Binding-site contacts:
Ligand atom O10 contacts residue HIS243 of chain 1.C at 2.9 Å (h-bond).
Ligand atom C5 contacts residue ASN134 of chain 1.C at 3.4 Å.
Ligand atom C3P contacts residue TYR160 of chain 1.C at 3.9 Å (hydrophobic).
Ligand atom O2 contacts residue TRP185 of chain 1.C at 3.0 Å (h-bond).
Ligand atom C11 contacts residue LEU36 of chain 1.C at 3.7 Å (hydrophobic).
Ligand atom C5 contacts residue LEU138 of chain 1.C at 4.0 Å (hydrophobic).
Ligand atom O4 contacts residue PRO190 of chain 1.C at 3.5 Å.
Ligand atom C3 contacts residue ILE193 of chain 1.C at 3.7 Å (hydrophobic).
Ligand atom C1 contacts residue ALA105 of chain 1.C at 3.9 Å (hydrophobic).
Ligand atom O6P contacts residue LEU138 of chain 1.C at 3.8 Å.
Ligand atom C10 contacts residue HIS243 of chain 1.C at 3.5 Å.
Ligand atom O12 contacts residue TRP185 of chain 1.C at 3.7 Å.
Ligand atom O4 contacts residue ASN134 of chain 1.C at 2.6 Å (h-bond).
Ligand atom O2 contacts residue GLY35 of chain 1.C at 3.9 Å.
Ligand atom C4 contacts residue PRO131 of chain 1.C at 4.0 Å (hydrophobic).
Ligand atom C11 contacts residue TRP185 of chain 1.C at 3.7 Å (hydrophobic).
Ligand atom C4P contacts residue TYR160 of chain 1.C at 3.7 Å (hydrophobic).
Ligand atom C8P contacts residue MET153 of chain 1.C at 3.8 Å (hydrophobic).
Ligand atom O6P contacts residue ILE137 of chain 1.C at 3.7 Å.
Ligand atom C12 contacts residue ALA105 of chain 1.C at 3.2 Å (hydrophobic).
Ligand atom C5P contacts residue TYR160 of chain 1.C at 3.5 Å (hydrophobic).
Ligand atom C8P contacts residue SER157 of chain 1.C at 3.7 Å.
Ligand atom C1P contacts residue HIS243 of chain 1.C at 3.9 Å.
Ligand atom O6P contacts residue MET153 of chain 1.C at 3.7 Å.
Ligand atom O12 contacts residue SER106 of chain 1.C at 3.3 Å (h-bond).
Ligand atom C9P contacts residue HIS243 of chain 1.C at 3.3 Å.
Ligand atom C7P contacts residue SER157 of chain 1.C at 3.7 Å.
Ligand atom C9P contacts residue PHE244 of chain 1.C at 3.6 Å (hydrophobic).
Ligand atom O10 contacts residue ALA105 of chain 1.C at 3.4 Å.
Ligand atom C12 contacts residue HIS243 of chain 1.C at 4.0 Å.
Ligand atom O2 contacts residue TYR189 of chain 1.C at 3.5 Å.
Ligand atom O12 contacts residue ALA105 of chain 1.C at 3.3 Å.
Ligand atom O6P contacts residue ASN156 of chain 1.C at 3.8 Å.
Ligand atom C1 contacts residue TRP185 of chain 1.C at 3.8 Å (hydrophobic).
Ligand atom O4 contacts residue PRO194 of chain 1.C at 3.2 Å.
Ligand atom C5 contacts residue PRO131 of chain 1.C at 3.9 Å (hydrophobic).
Ligand atom C4 contacts residue ASN134 of chain 1.C at 3.4 Å.
Ligand atom O2 contacts residue SER106 of chain 1.C at 3.1 Å (h-bond).
Ligand atom C2 contacts residue TRP185 of chain 1.C at 3.5 Å (hydrophobic).
Ligand atom O12 contacts residue GLY35 of chain 1.C at 2.9 Å (h-bond).

Sequence of chain 1.C:
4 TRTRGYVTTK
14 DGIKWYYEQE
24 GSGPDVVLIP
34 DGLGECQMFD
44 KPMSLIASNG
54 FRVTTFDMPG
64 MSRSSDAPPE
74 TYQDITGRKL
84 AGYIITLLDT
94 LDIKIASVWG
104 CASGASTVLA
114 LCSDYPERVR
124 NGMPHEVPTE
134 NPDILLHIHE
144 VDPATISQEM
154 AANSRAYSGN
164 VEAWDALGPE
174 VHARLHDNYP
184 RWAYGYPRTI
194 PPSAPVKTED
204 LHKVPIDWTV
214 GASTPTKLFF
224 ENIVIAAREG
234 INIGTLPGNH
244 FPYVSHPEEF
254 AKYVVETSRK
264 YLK

The protein below binds the small molecule below.
Small molecule (SMILES): C[C@H]1CCCC(=O)CCC/C=C/c2cc(O)cc(O)c2C(=O)O1